A small-molecule ligand and the protein it binds are described below.
Small molecule (SMILES): CC(C)S[C@@H]1O[C@H](CO)[C@H](O)[C@H](O)[C@H]1O

Sequence of chain 1.B:
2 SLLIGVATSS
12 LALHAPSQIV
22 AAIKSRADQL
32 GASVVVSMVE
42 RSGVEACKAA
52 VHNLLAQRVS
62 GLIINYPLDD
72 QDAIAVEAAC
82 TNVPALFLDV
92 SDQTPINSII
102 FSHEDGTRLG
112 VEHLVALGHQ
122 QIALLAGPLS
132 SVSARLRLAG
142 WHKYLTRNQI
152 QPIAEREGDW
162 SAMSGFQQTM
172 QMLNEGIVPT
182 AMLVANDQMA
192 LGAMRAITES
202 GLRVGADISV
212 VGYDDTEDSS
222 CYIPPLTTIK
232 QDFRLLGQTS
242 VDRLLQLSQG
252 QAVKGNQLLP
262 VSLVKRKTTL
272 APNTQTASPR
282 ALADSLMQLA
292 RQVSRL

Binding-site contacts:
Ligand atom C6 contacts residue LEU14 of chain 1.B at 3.9 Å (hydrophobic).
Ligand atom C3 contacts residue ASP215 of chain 1.B at 3.7 Å.
Ligand atom C2 contacts residue ALA16 of chain 1.B at 3.9 Å (hydrophobic).
Ligand atom C3 contacts residue ARG138 of chain 1.B at 4.1 Å.
Ligand atom O5 contacts residue ALA16 of chain 1.B at 4.3 Å.
Ligand atom C2' contacts residue ILE20 of chain 1.B at 4.0 Å (hydrophobic).
Ligand atom O4 contacts residue PRO17 of chain 1.B at 3.4 Å.
Ligand atom C6 contacts residue PRO17 of chain 1.B at 3.9 Å (hydrophobic).
Ligand atom O3 contacts residue ASN187 of chain 1.B at 3.0 Å (h-bond).
Ligand atom O6 contacts residue TRP161 of chain 1.B at 4.2 Å.
Ligand atom C6 contacts residue SER10 of chain 1.B at 4.1 Å.
Ligand atom C6 contacts residue ARG42 of chain 1.B at 3.6 Å.
Ligand atom C5 contacts residue TRP161 of chain 1.B at 3.7 Å (hydrophobic).
Ligand atom O3 contacts residue ASP215 of chain 1.B at 2.8 Å (salt-bridge).
Ligand atom C3 contacts residue TRP161 of chain 1.B at 3.7 Å (hydrophobic).
Ligand atom C2 contacts residue ASP215 of chain 1.B at 3.4 Å.
Ligand atom C2' contacts residue LEU89 of chain 1.B at 3.8 Å (hydrophobic).
Ligand atom O3 contacts residue TRP161 of chain 1.B at 3.8 Å.
Ligand atom C3' contacts residue ARG138 of chain 1.B at 3.7 Å.
Ligand atom C1' contacts residue ASP90 of chain 1.B at 3.7 Å.
Ligand atom S1 contacts residue ALA16 of chain 1.B at 4.2 Å.
Ligand atom C2 contacts residue ARG138 of chain 1.B at 3.7 Å.
Ligand atom O2 contacts residue GLN232 of chain 1.B at 4.0 Å.
Ligand atom C2' contacts residue ASP90 of chain 1.B at 4.1 Å.
Ligand atom S1 contacts residue ARG138 of chain 1.B at 3.9 Å.
Ligand atom O2 contacts residue ASP215 of chain 1.B at 2.8 Å (salt-bridge).
Ligand atom C2' contacts residue ASN66 of chain 1.B at 3.4 Å.
Ligand atom O6 contacts residue ARG42 of chain 1.B at 3.3 Å (salt-bridge).
Ligand atom C3 contacts residue ASN187 of chain 1.B at 4.1 Å.
Ligand atom O6 contacts residue PRO17 of chain 1.B at 4.2 Å.
Ligand atom O4 contacts residue ALA16 of chain 1.B at 3.6 Å.
Ligand atom C3' contacts residue ASP90 of chain 1.B at 4.0 Å.
Ligand atom O2 contacts residue ARG138 of chain 1.B at 2.6 Å (salt-bridge).
Ligand atom C3' contacts residue SER134 of chain 1.B at 3.5 Å.
Ligand atom O4 contacts residue LEU14 of chain 1.B at 4.0 Å.
Ligand atom C1 contacts residue ARG138 of chain 1.B at 3.8 Å.
Ligand atom C4 contacts residue TRP161 of chain 1.B at 3.6 Å (hydrophobic).
Ligand atom O6 contacts residue ASP90 of chain 1.B at 3.5 Å (salt-bridge).
Ligand atom O6 contacts residue SER10 of chain 1.B at 3.3 Å (h-bond).
Ligand atom C6 contacts residue TRP161 of chain 1.B at 3.7 Å (hydrophobic).